This small molecule binds to this protein.
Small molecule (SMILES): Cc1cc(CCCCCCCOc2ccc(C3=N[C@@H](C)CO3)cc2Cl)on1

Sequence of chain 18.A:
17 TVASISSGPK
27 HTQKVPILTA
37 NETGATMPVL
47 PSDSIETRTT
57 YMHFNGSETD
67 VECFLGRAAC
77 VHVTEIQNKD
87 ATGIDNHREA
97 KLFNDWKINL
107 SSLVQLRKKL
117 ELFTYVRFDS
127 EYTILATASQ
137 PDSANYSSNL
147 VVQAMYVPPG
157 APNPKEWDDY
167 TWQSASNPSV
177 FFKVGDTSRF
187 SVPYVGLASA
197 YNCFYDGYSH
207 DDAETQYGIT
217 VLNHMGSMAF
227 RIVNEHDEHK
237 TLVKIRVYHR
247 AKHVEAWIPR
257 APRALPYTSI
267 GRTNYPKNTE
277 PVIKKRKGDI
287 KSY

Sequence of chain 19.C:
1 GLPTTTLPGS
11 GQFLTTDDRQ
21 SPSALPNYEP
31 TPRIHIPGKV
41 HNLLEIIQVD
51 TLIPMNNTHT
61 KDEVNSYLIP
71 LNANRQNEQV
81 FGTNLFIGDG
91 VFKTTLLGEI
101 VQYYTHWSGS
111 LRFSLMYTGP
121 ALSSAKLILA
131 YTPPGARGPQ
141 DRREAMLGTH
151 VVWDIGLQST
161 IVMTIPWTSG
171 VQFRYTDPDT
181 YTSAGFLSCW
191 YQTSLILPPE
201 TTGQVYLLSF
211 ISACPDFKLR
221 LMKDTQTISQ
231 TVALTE

Sequence of chain 18.C:
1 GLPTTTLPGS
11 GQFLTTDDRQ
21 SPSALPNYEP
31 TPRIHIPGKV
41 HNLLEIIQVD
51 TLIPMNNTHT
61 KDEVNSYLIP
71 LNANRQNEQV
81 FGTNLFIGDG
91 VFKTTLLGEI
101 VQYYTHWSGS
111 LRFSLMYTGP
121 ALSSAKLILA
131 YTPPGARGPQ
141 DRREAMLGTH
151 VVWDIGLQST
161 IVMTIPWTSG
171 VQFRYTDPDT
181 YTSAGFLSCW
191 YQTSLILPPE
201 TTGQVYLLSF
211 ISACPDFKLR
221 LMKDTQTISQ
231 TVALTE

Binding-site contacts:
Ligand atom C6C contacts residue VAL191 of chain 18.A at 3.3 Å (hydrophobic).
Ligand atom N2 contacts residue ALA24 of chain 18.C at 3.1 Å.
Ligand atom C31 contacts residue PRO174 of chain 18.A at 3.3 Å (hydrophobic).
Ligand atom C3 contacts residue PHE186 of chain 18.A at 3.9 Å (hydrophobic).
Ligand atom C3B contacts residue LEU106 of chain 18.A at 3.8 Å (hydrophobic).
Ligand atom C31 contacts residue SER175 of chain 18.A at 3.5 Å.
Ligand atom C1C contacts residue TYR152 of chain 18.A at 3.9 Å (hydrophobic).
Ligand atom CM1 contacts residue CYS199 of chain 18.A at 3.8 Å (hydrophobic).
Ligand atom C2B contacts residue TYR197 of chain 18.A at 3.3 Å (hydrophobic).
Ligand atom O1A contacts residue VAL122 of chain 18.A at 4.0 Å.
Ligand atom CL1 contacts residue ASN105 of chain 18.A at 3.3 Å.
Ligand atom C5A contacts residue CYS199 of chain 18.A at 3.9 Å (hydrophobic).
Ligand atom C3B contacts residue TYR197 of chain 18.A at 3.3 Å (hydrophobic).
Ligand atom C3C contacts residue VAL188 of chain 18.A at 3.3 Å (hydrophobic).
Ligand atom C4 contacts residue TYR152 of chain 18.A at 3.7 Å (hydrophobic).
Ligand atom N3A contacts residue ASN219 of chain 18.A at 3.4 Å (h-bond).
Ligand atom C5 contacts residue PHE186 of chain 18.A at 3.7 Å (hydrophobic).
Ligand atom CL1 contacts residue ILE104 of chain 18.A at 3.6 Å.
Ligand atom C4B contacts residue LEU106 of chain 18.A at 3.7 Å (hydrophobic).
Ligand atom C4A contacts residue ASN198 of chain 18.A at 3.9 Å.
Ligand atom C3 contacts residue PRO174 of chain 18.A at 3.7 Å (hydrophobic).
Ligand atom C5A contacts residue VAL122 of chain 18.A at 3.9 Å (hydrophobic).
Ligand atom C5 contacts residue TYR152 of chain 18.A at 3.6 Å (hydrophobic).
Ligand atom O1 contacts residue TYR152 of chain 18.A at 3.9 Å.
Ligand atom CL1 contacts residue MET221 of chain 18.A at 3.8 Å.
Ligand atom O1 contacts residue ALA24 of chain 18.C at 3.4 Å.
Ligand atom O1 contacts residue PHE186 of chain 18.A at 3.8 Å.
Ligand atom C31 contacts residue VAL176 of chain 18.A at 3.3 Å (hydrophobic).
Ligand atom O1B contacts residue MET221 of chain 18.A at 3.8 Å.
Ligand atom C5C contacts residue TYR128 of chain 18.A at 3.7 Å (hydrophobic).
Ligand atom N2 contacts residue PRO174 of chain 18.A at 3.7 Å.
Ligand atom C2C contacts residue VAL188 of chain 18.A at 2.8 Å (hydrophobic).
Ligand atom C4C contacts residue TYR152 of chain 18.A at 3.9 Å (hydrophobic).
Ligand atom C7C contacts residue TYR128 of chain 18.A at 3.5 Å (hydrophobic).
Ligand atom C5C contacts residue ILE104 of chain 18.A at 4.0 Å (hydrophobic).
Ligand atom C3C contacts residue TYR128 of chain 18.A at 3.6 Å (hydrophobic).
Ligand atom C4 contacts residue PHE186 of chain 18.A at 3.7 Å (hydrophobic).
Ligand atom N2 contacts residue PHE186 of chain 18.A at 4.0 Å.
Ligand atom C31 contacts residue ALA150 of chain 18.A at 3.5 Å (hydrophobic).
Ligand atom O1 contacts residue VAL188 of chain 18.A at 3.8 Å.